The small molecule below binds the protein below.
Small molecule (SMILES): CC(=O)N[C@H]1[C@H](O[C@H]2[C@H](O)[C@@H](NC(C)=O)CO[C@@H]2CO)O[C@H](CO)[C@@H](O)[C@@H]1O

Binding-site contacts:
Ligand atom C1 contacts residue ASN12 of chain 2.L at 2.1 Å.
Ligand atom N2 contacts residue ASN12 of chain 2.L at 3.8 Å.
Ligand atom C7 contacts residue ASN12 of chain 2.L at 3.9 Å.
Ligand atom O5 contacts residue ASN12 of chain 2.L at 2.6 Å (h-bond).
Ligand atom O7 contacts residue ASN12 of chain 2.L at 3.7 Å.
Ligand atom C2 contacts residue ASN12 of chain 2.L at 3.2 Å.
Ligand atom C5 contacts residue ASN12 of chain 2.L at 4.1 Å.

Sequence of chain 2.L:
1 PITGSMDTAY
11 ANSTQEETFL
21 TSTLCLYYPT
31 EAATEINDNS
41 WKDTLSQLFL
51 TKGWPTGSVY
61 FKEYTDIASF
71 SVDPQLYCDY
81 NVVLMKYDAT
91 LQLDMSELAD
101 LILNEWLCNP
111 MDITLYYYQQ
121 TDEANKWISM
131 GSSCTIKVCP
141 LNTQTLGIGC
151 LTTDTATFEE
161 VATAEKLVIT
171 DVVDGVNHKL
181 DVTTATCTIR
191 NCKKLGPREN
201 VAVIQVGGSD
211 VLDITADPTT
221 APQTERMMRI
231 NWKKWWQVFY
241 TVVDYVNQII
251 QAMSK